Sequence of chain 55.A:
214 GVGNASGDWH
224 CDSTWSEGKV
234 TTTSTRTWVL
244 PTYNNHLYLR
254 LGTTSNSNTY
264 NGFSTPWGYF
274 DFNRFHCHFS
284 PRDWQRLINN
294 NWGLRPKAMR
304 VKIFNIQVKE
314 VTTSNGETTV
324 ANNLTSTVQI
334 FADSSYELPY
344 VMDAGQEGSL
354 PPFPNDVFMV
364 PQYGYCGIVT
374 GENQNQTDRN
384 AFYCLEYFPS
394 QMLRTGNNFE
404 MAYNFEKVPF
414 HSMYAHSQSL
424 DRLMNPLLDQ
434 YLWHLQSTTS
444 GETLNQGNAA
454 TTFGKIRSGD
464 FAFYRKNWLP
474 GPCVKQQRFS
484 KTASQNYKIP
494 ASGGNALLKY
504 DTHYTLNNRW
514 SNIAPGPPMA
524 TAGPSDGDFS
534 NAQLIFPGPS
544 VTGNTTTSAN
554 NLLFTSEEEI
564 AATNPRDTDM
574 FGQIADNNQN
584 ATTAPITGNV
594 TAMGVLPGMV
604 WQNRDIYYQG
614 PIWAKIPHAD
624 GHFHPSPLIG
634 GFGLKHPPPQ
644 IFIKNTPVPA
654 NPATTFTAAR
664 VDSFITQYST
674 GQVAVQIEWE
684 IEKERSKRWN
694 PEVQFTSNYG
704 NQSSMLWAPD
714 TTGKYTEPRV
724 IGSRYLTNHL

Binding-site contacts:
Ligand atom N6 contacts residue GLY636 of chain 56.A at 3.2 Å (h-bond).
Ligand atom C2' contacts residue HIS627 of chain 56.A at 3.2 Å.
Ligand atom N6 contacts residue PHE635 of chain 56.A at 3.7 Å.
Ligand atom N7 contacts residue ASN606 of chain 56.A at 4.2 Å.
Ligand atom C1' contacts residue HIS627 of chain 56.A at 4.3 Å.
Ligand atom N7 contacts residue PRO412 of chain 56.A at 4.3 Å.
Ligand atom C8 contacts residue HIS627 of chain 56.A at 3.5 Å.
Ligand atom C1' contacts residue PRO628 of chain 56.A at 3.9 Å (hydrophobic).
Ligand atom C6 contacts residue PRO628 of chain 56.A at 2.8 Å (hydrophobic).
Ligand atom C5 contacts residue SER629 of chain 56.A at 3.5 Å.
Ligand atom C2 contacts residue GLY636 of chain 56.A at 3.2 Å.
Ligand atom C5 contacts residue PRO628 of chain 56.A at 2.7 Å (hydrophobic).
Ligand atom C5 contacts residue PRO412 of chain 56.A at 4.2 Å (hydrophobic).
Ligand atom C8 contacts residue PRO412 of chain 56.A at 4.3 Å (hydrophobic).
Ligand atom N1 contacts residue GLY636 of chain 56.A at 2.9 Å (h-bond).
Ligand atom N6 contacts residue PRO628 of chain 56.A at 3.4 Å (h-bond).
Ligand atom C8 contacts residue PRO628 of chain 56.A at 3.8 Å (hydrophobic).
Ligand atom C6 contacts residue GLY636 of chain 56.A at 3.6 Å.
Ligand atom N7 contacts residue PRO628 of chain 56.A at 3.3 Å (h-bond).
Ligand atom N7 contacts residue HIS627 of chain 56.A at 4.1 Å.
Ligand atom C8 contacts residue SER629 of chain 56.A at 4.2 Å.
Ligand atom C3' contacts residue HIS627 of chain 56.A at 4.3 Å.
Ligand atom C4 contacts residue PRO628 of chain 56.A at 3.0 Å (hydrophobic).
Ligand atom O2P contacts residue ASP623 of chain 55.A at 3.2 Å (salt-bridge).
Ligand atom N9 contacts residue PRO628 of chain 56.A at 3.7 Å.
Ligand atom N6 contacts residue SER629 of chain 56.A at 3.0 Å (h-bond).
Ligand atom C6 contacts residue SER629 of chain 56.A at 3.5 Å.
Ligand atom O1P contacts residue HIS625 of chain 55.A at 2.8 Å (h-bond).
Ligand atom N7 contacts residue SER629 of chain 56.A at 3.1 Å (h-bond).
Ligand atom C2' contacts residue PRO628 of chain 56.A at 3.6 Å (hydrophobic).
Ligand atom P contacts residue HIS625 of chain 55.A at 3.9 Å.
Ligand atom O3' contacts residue PRO628 of chain 56.A at 4.1 Å.
Ligand atom N9 contacts residue PRO412 of chain 56.A at 4.2 Å.
Ligand atom C2 contacts residue PRO628 of chain 56.A at 3.5 Å (hydrophobic).
Ligand atom C4 contacts residue PRO412 of chain 56.A at 4.1 Å (hydrophobic).
Ligand atom N3 contacts residue PRO628 of chain 56.A at 3.5 Å (h-bond).
Ligand atom N1 contacts residue VAL411 of chain 56.A at 4.3 Å.
Ligand atom N6 contacts residue GLY634 of chain 56.A at 3.8 Å.
Ligand atom N1 contacts residue PRO628 of chain 56.A at 3.2 Å (h-bond).
Ligand atom C6 contacts residue PRO412 of chain 56.A at 4.3 Å (hydrophobic).

Sequence of chain 56.A:
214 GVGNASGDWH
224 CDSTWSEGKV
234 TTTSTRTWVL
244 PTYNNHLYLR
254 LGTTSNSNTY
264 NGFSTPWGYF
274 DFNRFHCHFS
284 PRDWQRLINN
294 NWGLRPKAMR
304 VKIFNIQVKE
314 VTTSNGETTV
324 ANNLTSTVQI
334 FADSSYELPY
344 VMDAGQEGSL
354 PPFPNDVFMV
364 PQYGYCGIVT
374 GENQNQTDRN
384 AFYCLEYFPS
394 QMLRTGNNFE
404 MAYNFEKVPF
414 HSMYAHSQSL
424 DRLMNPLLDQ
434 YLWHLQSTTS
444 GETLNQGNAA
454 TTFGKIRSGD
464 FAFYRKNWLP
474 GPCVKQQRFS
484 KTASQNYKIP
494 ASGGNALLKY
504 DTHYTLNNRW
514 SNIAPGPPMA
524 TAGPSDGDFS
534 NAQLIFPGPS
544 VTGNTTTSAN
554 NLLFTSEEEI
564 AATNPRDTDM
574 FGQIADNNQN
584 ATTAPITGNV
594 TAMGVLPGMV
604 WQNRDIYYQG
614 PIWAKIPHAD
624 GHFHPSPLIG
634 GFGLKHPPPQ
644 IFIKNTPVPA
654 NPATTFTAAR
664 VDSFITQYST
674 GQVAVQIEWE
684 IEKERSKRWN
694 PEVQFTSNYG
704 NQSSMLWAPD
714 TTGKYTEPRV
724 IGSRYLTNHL

This protein binds this small molecule.
Small molecule (SMILES): Nc1ncnc2c1ncn2[C@H]1C[C@H](O)[C@@H](COP(=O)(O)O)O1